Binding-site contacts:
Ligand atom C6 contacts residue MSE42 of chain 1.A at 4.1 Å.
Ligand atom C1 contacts residue MSE42 of chain 1.A at 3.5 Å.
Ligand atom O2 contacts residue ALA43 of chain 1.B at 3.2 Å.
Ligand atom C3 contacts residue MSE42 of chain 1.A at 4.2 Å.
Ligand atom C6 contacts residue ILE46 of chain 1.B at 4.3 Å (hydrophobic).
Ligand atom O2 contacts residue MSE42 of chain 1.A at 3.6 Å.
Ligand atom C6 contacts residue MSE42 of chain 1.B at 3.6 Å.
Ligand atom O3 contacts residue ALA43 of chain 1.A at 3.3 Å (h-bond).
Ligand atom O3 contacts residue PRO39 of chain 1.A at 3.8 Å.
Ligand atom O2 contacts residue PRO39 of chain 1.B at 3.8 Å.
Ligand atom O3 contacts residue ILE46 of chain 1.B at 3.5 Å.
Ligand atom C5 contacts residue PRO39 of chain 1.A at 4.3 Å (hydrophobic).
Ligand atom O3 contacts residue ALA43 of chain 1.B at 3.5 Å (h-bond).
Ligand atom C1 contacts residue MSE42 of chain 1.B at 3.5 Å.
Ligand atom N1 contacts residue MSE42 of chain 1.A at 3.5 Å.
Ligand atom N1 contacts residue ALA43 of chain 1.B at 3.5 Å (h-bond).
Ligand atom N1 contacts residue PRO39 of chain 1.A at 4.3 Å.
Ligand atom O2 contacts residue ILE46 of chain 1.A at 3.5 Å.
Ligand atom N1 contacts residue ILE46 of chain 1.A at 4.5 Å.
Ligand atom C2 contacts residue MSE42 of chain 1.A at 3.8 Å.
Ligand atom N1 contacts residue MSE42 of chain 1.B at 3.5 Å.
Ligand atom O2 contacts residue MSE42 of chain 1.B at 4.0 Å.
Ligand atom C5 contacts residue MSE42 of chain 1.B at 4.2 Å.
Ligand atom C2 contacts residue ILE46 of chain 1.A at 4.5 Å (hydrophobic).
Ligand atom N1 contacts residue ALA43 of chain 1.A at 3.7 Å.
Ligand atom O2 contacts residue ALA43 of chain 1.A at 3.6 Å.
Ligand atom O3 contacts residue MSE42 of chain 1.A at 4.0 Å.
Ligand atom N1 contacts residue PRO39 of chain 1.B at 4.3 Å.
Ligand atom C2 contacts residue PRO39 of chain 1.B at 4.3 Å (hydrophobic).
Ligand atom C2 contacts residue MSE42 of chain 1.B at 4.1 Å.
Ligand atom O3 contacts residue MSE42 of chain 1.B at 3.5 Å.
Ligand atom C6 contacts residue PRO39 of chain 1.A at 4.2 Å (hydrophobic).

Sequence of chain 1.A:
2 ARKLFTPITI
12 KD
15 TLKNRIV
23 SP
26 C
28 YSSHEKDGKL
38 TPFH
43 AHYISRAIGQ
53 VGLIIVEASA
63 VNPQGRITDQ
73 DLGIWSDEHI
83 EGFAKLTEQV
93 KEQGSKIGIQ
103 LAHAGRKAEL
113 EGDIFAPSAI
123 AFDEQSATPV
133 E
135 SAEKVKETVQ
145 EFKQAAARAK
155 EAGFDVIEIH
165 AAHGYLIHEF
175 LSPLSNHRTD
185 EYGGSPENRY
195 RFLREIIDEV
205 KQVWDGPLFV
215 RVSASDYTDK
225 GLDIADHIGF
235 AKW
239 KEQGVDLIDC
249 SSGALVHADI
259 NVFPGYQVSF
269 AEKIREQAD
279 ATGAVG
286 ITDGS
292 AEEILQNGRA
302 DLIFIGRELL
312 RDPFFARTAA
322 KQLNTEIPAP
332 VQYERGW

A protein and the small-molecule ligand that binds it are described below.
Small molecule (SMILES): O=[N+]([O-])c1ccc(O)cc1

Sequence of chain 1.B:
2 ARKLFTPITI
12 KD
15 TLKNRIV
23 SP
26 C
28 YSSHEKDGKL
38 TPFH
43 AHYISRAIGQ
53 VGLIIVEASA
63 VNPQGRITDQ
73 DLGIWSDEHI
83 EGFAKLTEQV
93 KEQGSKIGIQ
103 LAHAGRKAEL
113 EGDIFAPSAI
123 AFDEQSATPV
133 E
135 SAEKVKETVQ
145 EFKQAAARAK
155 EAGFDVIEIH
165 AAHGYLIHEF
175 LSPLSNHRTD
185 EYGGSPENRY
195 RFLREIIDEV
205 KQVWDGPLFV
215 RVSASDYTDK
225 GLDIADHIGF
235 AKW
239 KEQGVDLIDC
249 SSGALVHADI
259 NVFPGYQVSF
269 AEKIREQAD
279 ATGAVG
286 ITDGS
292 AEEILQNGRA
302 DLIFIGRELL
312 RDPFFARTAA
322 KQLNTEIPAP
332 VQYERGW